A small-molecule ligand and the protein it binds are described below.
Small molecule (SMILES): O=C(O)[C@@H]1O[C@H](O[C@H]2[C@@H](OS(=O)(=O)O)O[C@@H](O)[C@H](NS(=O)(=O)O)[C@H]2O)[C@@H](OS(=O)(=O)O)[C@H](O)[C@@H]1O

Binding-site contacts:
Ligand atom OAF contacts residue ALA158 of chain 36.H at 3.3 Å.
Ligand atom O6A contacts residue HIS94 of chain 36.H at 3.2 Å (h-bond).
Ligand atom OAF contacts residue ARG157 of chain 36.H at 2.8 Å (salt-bridge).
Ligand atom OAH contacts residue THR4 of chain 36.H at 3.7 Å.
Ligand atom O6A contacts residue SER93 of chain 36.H at 3.2 Å.
Ligand atom OAH contacts residue LEU2 of chain 36.H at 2.8 Å (h-bond).
Ligand atom O4 contacts residue LYS156 of chain 36.H at 3.5 Å.
Ligand atom C2 contacts residue ALA158 of chain 36.H at 3.7 Å (hydrophobic).
Ligand atom O6B contacts residue HIS94 of chain 36.H at 4.0 Å.
Ligand atom C6 contacts residue LEU62 of chain 36.H at 3.5 Å (hydrophobic).
Ligand atom OAF contacts residue THR4 of chain 36.H at 2.9 Å (h-bond).
Ligand atom O6B contacts residue LEU62 of chain 36.H at 4.0 Å.
Ligand atom C5 contacts residue LEU62 of chain 36.H at 3.8 Å (hydrophobic).
Ligand atom O5B contacts residue LYS156 of chain 36.H at 3.3 Å.
Ligand atom C3 contacts residue LYS156 of chain 36.H at 4.0 Å.
Ligand atom C3 contacts residue ALA158 of chain 36.H at 4.0 Å (hydrophobic).
Ligand atom O6A contacts residue HIS155 of chain 36.H at 3.8 Å.
Ligand atom O3 contacts residue LYS156 of chain 36.H at 3.0 Å.
Ligand atom O5 contacts residue ARG157 of chain 36.H at 3.8 Å.
Ligand atom O4 contacts residue SER93 of chain 36.H at 3.0 Å (h-bond).
Ligand atom O6B contacts residue HIS155 of chain 36.H at 3.3 Å (h-bond).
Ligand atom C3 contacts residue ARG157 of chain 36.H at 3.7 Å.
Ligand atom O5 contacts residue LYS156 of chain 36.H at 3.4 Å.
Ligand atom O3 contacts residue ALA158 of chain 36.H at 3.0 Å (h-bond).
Ligand atom O4 contacts residue HIS155 of chain 36.H at 3.5 Å (h-bond).
Ligand atom C5 contacts residue HIS155 of chain 36.H at 4.0 Å.
Ligand atom C6 contacts residue HIS94 of chain 36.H at 3.9 Å.
Ligand atom O6B contacts residue LYS156 of chain 36.H at 3.3 Å.
Ligand atom O6A contacts residue LEU62 of chain 36.H at 3.4 Å.
Ligand atom OAH contacts residue ASP3 of chain 36.H at 4.0 Å.
Ligand atom C6 contacts residue HIS155 of chain 36.H at 3.4 Å.
Ligand atom O3 contacts residue ARG157 of chain 36.H at 3.3 Å (salt-bridge).
Ligand atom C6 contacts residue SER93 of chain 36.H at 4.0 Å.
Ligand atom SAG contacts residue ARG157 of chain 36.H at 3.6 Å (salt-bridge).
Ligand atom O5 contacts residue HIS155 of chain 36.H at 3.6 Å.
Ligand atom OAH contacts residue ARG157 of chain 36.H at 3.1 Å (salt-bridge).
Ligand atom C4 contacts residue LYS156 of chain 36.H at 4.0 Å.
Ligand atom OBI contacts residue LYS156 of chain 36.H at 4.0 Å.
Ligand atom SAG contacts residue THR4 of chain 36.H at 3.9 Å.
Ligand atom O6B contacts residue ARG157 of chain 36.H at 3.3 Å (salt-bridge).

Sequence of chain 36.H:
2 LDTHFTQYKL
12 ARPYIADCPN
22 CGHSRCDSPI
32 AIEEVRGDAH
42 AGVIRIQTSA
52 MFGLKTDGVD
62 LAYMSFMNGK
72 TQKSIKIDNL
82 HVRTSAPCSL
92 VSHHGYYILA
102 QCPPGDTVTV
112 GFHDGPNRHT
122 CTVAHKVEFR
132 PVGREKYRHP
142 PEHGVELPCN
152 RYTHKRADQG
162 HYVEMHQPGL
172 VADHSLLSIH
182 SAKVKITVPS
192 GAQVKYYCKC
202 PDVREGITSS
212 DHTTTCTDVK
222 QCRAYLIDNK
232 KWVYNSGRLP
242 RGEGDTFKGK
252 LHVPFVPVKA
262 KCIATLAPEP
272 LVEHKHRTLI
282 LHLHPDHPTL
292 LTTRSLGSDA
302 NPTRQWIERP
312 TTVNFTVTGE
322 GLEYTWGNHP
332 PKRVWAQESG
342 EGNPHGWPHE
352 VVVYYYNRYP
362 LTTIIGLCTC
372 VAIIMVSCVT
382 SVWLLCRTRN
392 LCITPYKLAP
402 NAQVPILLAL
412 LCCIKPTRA